Binding-site contacts:
Ligand atom O4' contacts residue ASN414 of chain 48.A at 2.9 Å (h-bond).
Ligand atom C5' contacts residue ASN414 of chain 48.A at 3.3 Å.
Ligand atom C1' contacts residue ASN414 of chain 48.A at 4.1 Å.
Ligand atom OP1 contacts residue ARG18 of chain 47.C at 4.0 Å.
Ligand atom P contacts residue LYS21 of chain 47.C at 3.4 Å.
Ligand atom C3' contacts residue ASN414 of chain 48.A at 4.5 Å.
Ligand atom C4' contacts residue ASN414 of chain 48.A at 3.0 Å.
Ligand atom O3' contacts residue ARG412 of chain 48.A at 4.3 Å.
Ligand atom OP1 contacts residue ARG412 of chain 48.A at 3.8 Å.
Ligand atom P contacts residue ARG412 of chain 48.A at 2.7 Å.
Ligand atom C4' contacts residue ARG412 of chain 48.A at 4.4 Å.
Ligand atom C5' contacts residue ARG412 of chain 48.A at 3.0 Å.
Ligand atom OP2 contacts residue ARG412 of chain 48.A at 1.4 Å (salt-bridge).
Ligand atom C3' contacts residue VAL47 of chain 48.A at 4.0 Å (hydrophobic).
Ligand atom OP2 contacts residue LYS21 of chain 47.C at 2.7 Å (salt-bridge).
Ligand atom C2' contacts residue VAL47 of chain 48.A at 4.3 Å (hydrophobic).
Ligand atom O3' contacts residue VAL47 of chain 48.A at 3.1 Å.
Ligand atom OP1 contacts residue LYS21 of chain 47.C at 3.9 Å.
Ligand atom OP2 contacts residue ARG18 of chain 47.C at 3.7 Å.
Ligand atom C4' contacts residue VAL47 of chain 48.A at 4.1 Å (hydrophobic).
Ligand atom O5' contacts residue ARG412 of chain 48.A at 3.1 Å (salt-bridge).

Sequence of chain 48.A:
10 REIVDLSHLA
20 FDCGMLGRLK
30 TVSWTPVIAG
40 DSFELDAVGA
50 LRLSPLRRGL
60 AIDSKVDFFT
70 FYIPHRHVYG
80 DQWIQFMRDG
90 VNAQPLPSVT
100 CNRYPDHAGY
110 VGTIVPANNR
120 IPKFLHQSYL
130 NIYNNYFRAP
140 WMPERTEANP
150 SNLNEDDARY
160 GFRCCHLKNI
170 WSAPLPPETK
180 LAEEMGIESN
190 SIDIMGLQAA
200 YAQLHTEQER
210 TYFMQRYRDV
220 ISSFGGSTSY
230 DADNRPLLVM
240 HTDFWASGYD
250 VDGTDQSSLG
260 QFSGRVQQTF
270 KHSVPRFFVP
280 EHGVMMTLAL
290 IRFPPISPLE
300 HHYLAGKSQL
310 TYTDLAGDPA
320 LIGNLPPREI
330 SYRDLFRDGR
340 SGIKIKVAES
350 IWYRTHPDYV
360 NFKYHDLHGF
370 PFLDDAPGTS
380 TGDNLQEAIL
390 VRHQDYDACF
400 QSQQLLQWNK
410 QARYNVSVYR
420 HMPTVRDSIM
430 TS

The small molecule below binds the protein below.
Small molecule (SMILES): Nc1ccn([C@H]2C[C@H](O)[C@@H](COP(=O)(O)O)O2)c(=O)n1

Sequence of chain 47.C:
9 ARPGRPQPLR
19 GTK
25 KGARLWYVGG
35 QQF